Binding-site contacts:
Ligand atom O7 contacts residue GLN382 of chain 1.B at 3.3 Å.
Ligand atom O6 contacts residue ASP392 of chain 1.B at 3.1 Å (salt-bridge).
Ligand atom O6 contacts residue TYR378 of chain 1.B at 4.1 Å.
Ligand atom O5 contacts residue ASN386 of chain 1.B at 2.4 Å (h-bond).
Ligand atom O6 contacts residue TYR393 of chain 1.B at 3.7 Å.
Ligand atom C5 contacts residue ASN386 of chain 1.B at 3.6 Å.
Ligand atom O7 contacts residue ASN386 of chain 1.B at 3.8 Å.
Ligand atom O6 contacts residue SER388 of chain 1.B at 4.0 Å.
Ligand atom C6 contacts residue TYR393 of chain 1.B at 3.8 Å (hydrophobic).
Ligand atom C3 contacts residue ASN386 of chain 1.B at 3.8 Å.
Ligand atom C2 contacts residue GLN382 of chain 1.B at 4.1 Å.
Ligand atom O7 contacts residue GLU381 of chain 1.B at 4.3 Å.
Ligand atom C1 contacts residue SER388 of chain 1.B at 3.5 Å.
Ligand atom O5 contacts residue MET389 of chain 1.B at 3.2 Å.
Ligand atom O5 contacts residue SER388 of chain 1.B at 3.9 Å.
Ligand atom O5 contacts residue TYR378 of chain 1.B at 3.8 Å.
Ligand atom C5 contacts residue MET389 of chain 1.B at 4.3 Å (hydrophobic).
Ligand atom C5 contacts residue SER388 of chain 1.B at 3.9 Å.
Ligand atom N2 contacts residue ASN386 of chain 1.B at 2.9 Å (h-bond).
Ligand atom C6 contacts residue TYR378 of chain 1.B at 3.2 Å (hydrophobic).
Ligand atom C1 contacts residue ASN386 of chain 1.B at 1.4 Å.
Ligand atom C5 contacts residue ASP392 of chain 1.B at 4.2 Å.
Ligand atom O6 contacts residue MET389 of chain 1.B at 3.1 Å.
Ligand atom C2 contacts residue ASN386 of chain 1.B at 2.4 Å.
Ligand atom C7 contacts residue ASN386 of chain 1.B at 3.5 Å.
Ligand atom O4 contacts residue TYR378 of chain 1.B at 4.3 Å.
Ligand atom C4 contacts residue TYR378 of chain 1.B at 3.6 Å (hydrophobic).
Ligand atom C4 contacts residue ASN386 of chain 1.B at 4.2 Å.
Ligand atom C6 contacts residue MET389 of chain 1.B at 4.2 Å (hydrophobic).
Ligand atom C6 contacts residue ASP392 of chain 1.B at 4.0 Å.
Ligand atom C1 contacts residue MET389 of chain 1.B at 4.0 Å (hydrophobic).
Ligand atom C7 contacts residue GLN382 of chain 1.B at 4.0 Å.
Ligand atom C5 contacts residue TYR378 of chain 1.B at 3.9 Å (hydrophobic).
Ligand atom N2 contacts residue GLN382 of chain 1.B at 4.3 Å.
Ligand atom C1 contacts residue GLN382 of chain 1.B at 4.0 Å.

Sequence of chain 1.B:
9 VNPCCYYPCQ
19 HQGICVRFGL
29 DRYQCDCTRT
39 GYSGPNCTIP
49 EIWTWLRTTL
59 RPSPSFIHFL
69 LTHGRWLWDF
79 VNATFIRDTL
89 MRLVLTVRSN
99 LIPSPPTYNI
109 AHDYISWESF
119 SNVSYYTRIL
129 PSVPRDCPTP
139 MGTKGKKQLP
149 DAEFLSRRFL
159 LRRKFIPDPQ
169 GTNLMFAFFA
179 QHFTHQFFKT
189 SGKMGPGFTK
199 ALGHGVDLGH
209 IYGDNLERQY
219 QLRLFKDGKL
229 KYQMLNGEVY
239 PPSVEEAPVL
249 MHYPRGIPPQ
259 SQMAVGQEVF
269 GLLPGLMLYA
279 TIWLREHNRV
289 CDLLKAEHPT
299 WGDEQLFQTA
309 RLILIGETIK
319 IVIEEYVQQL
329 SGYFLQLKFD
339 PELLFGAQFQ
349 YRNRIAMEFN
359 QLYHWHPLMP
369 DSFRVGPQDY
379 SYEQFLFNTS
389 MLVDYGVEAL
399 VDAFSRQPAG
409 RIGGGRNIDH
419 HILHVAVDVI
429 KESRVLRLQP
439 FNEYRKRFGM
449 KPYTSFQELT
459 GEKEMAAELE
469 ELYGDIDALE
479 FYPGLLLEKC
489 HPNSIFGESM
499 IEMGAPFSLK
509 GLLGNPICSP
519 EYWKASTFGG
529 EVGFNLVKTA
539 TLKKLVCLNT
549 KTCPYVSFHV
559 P

A protein and the small-molecule ligand that binds it are described below.
Small molecule (SMILES): CC(=O)N[C@@H]1[C@@H](O)[C@H](O)[C@@H](CO)O[C@H]1O